Sequence of chain 1.O:
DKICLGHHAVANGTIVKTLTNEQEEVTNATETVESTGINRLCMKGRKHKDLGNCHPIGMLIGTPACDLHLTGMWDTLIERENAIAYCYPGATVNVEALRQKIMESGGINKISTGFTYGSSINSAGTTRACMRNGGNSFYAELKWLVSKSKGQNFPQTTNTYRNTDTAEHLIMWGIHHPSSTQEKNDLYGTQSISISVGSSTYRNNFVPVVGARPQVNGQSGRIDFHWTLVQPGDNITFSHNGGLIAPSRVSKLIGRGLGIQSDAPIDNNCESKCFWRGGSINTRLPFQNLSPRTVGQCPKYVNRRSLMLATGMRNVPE

The small molecule below binds the protein below.
Small molecule (SMILES): CC(=O)N[C@@H]1[C@@H](O)[C@H](O)[C@@H](CO)O[C@H]1O

Binding-site contacts:
Ligand atom O6 contacts residue ARG162 of chain 1.O at 2.4 Å (salt-bridge).
Ligand atom C6 contacts residue ARG162 of chain 1.O at 3.7 Å.
Ligand atom C5 contacts residue ARG162 of chain 1.O at 4.2 Å.
Ligand atom C8 contacts residue ASN235 of chain 1.O at 4.3 Å.
Ligand atom C3 contacts residue ASN235 of chain 1.O at 3.7 Å.
Ligand atom C1 contacts residue ARG162 of chain 1.O at 4.4 Å.
Ligand atom O7 contacts residue ASN235 of chain 1.O at 3.3 Å (h-bond).
Ligand atom C8 contacts residue GLY233 of chain 1.O at 3.2 Å.
Ligand atom O7 contacts residue PRO214 of chain 1.M at 4.1 Å.
Ligand atom C5 contacts residue ASN235 of chain 1.O at 3.7 Å.
Ligand atom O5 contacts residue ASN235 of chain 1.O at 2.4 Å (h-bond).
Ligand atom C2 contacts residue ASN235 of chain 1.O at 2.3 Å.
Ligand atom C8 contacts residue ASP234 of chain 1.O at 4.0 Å.
Ligand atom C4 contacts residue ASN235 of chain 1.O at 4.1 Å.
Ligand atom N2 contacts residue ASN235 of chain 1.O at 2.7 Å (h-bond).
Ligand atom C7 contacts residue GLY233 of chain 1.O at 3.7 Å.
Ligand atom C2 contacts residue GLY233 of chain 1.O at 4.4 Å.
Ligand atom N2 contacts residue GLY233 of chain 1.O at 3.2 Å (h-bond).
Ligand atom C8 contacts residue SER200 of chain 1.O at 4.3 Å.
Ligand atom O5 contacts residue ARG162 of chain 1.O at 3.4 Å (salt-bridge).
Ligand atom C1 contacts residue ASN235 of chain 1.O at 1.4 Å.
Ligand atom C7 contacts residue ASN235 of chain 1.O at 3.2 Å.

Sequence of chain 1.M:
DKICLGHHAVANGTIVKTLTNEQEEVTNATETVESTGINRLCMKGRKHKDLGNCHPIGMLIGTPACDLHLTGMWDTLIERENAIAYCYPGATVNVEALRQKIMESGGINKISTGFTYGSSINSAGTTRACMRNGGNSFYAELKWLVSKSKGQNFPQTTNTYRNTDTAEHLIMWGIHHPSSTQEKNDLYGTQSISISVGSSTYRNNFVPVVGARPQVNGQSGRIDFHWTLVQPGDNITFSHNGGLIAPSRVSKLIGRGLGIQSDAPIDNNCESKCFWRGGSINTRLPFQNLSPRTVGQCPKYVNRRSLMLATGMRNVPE